Binding-site contacts:
Ligand atom O7 contacts residue ASN193 of chain 1.B at 3.2 Å.
Ligand atom C1 contacts residue ASN193 of chain 1.B at 1.4 Å.
Ligand atom C4 contacts residue ASN193 of chain 1.B at 4.2 Å.
Ligand atom C8 contacts residue ASN193 of chain 1.B at 4.4 Å.
Ligand atom C5 contacts residue ASN192 of chain 1.B at 3.6 Å.
Ligand atom C1 contacts residue ASN192 of chain 1.B at 4.0 Å.
Ligand atom C3 contacts residue ASN193 of chain 1.B at 3.8 Å.
Ligand atom C7 contacts residue ASN193 of chain 1.B at 3.2 Å.
Ligand atom O5 contacts residue ASN193 of chain 1.B at 2.4 Å (h-bond).
Ligand atom C6 contacts residue ASN192 of chain 1.B at 3.2 Å.
Ligand atom N2 contacts residue ASN193 of chain 1.B at 2.9 Å (h-bond).
Ligand atom C2 contacts residue ASN193 of chain 1.B at 2.5 Å.
Ligand atom O6 contacts residue ASN192 of chain 1.B at 2.7 Å (h-bond).
Ligand atom O6 contacts residue ASN193 of chain 1.B at 4.1 Å.
Ligand atom C5 contacts residue ASN193 of chain 1.B at 3.7 Å.
Ligand atom O5 contacts residue ASN192 of chain 1.B at 2.9 Å (h-bond).

Sequence of chain 1.B:
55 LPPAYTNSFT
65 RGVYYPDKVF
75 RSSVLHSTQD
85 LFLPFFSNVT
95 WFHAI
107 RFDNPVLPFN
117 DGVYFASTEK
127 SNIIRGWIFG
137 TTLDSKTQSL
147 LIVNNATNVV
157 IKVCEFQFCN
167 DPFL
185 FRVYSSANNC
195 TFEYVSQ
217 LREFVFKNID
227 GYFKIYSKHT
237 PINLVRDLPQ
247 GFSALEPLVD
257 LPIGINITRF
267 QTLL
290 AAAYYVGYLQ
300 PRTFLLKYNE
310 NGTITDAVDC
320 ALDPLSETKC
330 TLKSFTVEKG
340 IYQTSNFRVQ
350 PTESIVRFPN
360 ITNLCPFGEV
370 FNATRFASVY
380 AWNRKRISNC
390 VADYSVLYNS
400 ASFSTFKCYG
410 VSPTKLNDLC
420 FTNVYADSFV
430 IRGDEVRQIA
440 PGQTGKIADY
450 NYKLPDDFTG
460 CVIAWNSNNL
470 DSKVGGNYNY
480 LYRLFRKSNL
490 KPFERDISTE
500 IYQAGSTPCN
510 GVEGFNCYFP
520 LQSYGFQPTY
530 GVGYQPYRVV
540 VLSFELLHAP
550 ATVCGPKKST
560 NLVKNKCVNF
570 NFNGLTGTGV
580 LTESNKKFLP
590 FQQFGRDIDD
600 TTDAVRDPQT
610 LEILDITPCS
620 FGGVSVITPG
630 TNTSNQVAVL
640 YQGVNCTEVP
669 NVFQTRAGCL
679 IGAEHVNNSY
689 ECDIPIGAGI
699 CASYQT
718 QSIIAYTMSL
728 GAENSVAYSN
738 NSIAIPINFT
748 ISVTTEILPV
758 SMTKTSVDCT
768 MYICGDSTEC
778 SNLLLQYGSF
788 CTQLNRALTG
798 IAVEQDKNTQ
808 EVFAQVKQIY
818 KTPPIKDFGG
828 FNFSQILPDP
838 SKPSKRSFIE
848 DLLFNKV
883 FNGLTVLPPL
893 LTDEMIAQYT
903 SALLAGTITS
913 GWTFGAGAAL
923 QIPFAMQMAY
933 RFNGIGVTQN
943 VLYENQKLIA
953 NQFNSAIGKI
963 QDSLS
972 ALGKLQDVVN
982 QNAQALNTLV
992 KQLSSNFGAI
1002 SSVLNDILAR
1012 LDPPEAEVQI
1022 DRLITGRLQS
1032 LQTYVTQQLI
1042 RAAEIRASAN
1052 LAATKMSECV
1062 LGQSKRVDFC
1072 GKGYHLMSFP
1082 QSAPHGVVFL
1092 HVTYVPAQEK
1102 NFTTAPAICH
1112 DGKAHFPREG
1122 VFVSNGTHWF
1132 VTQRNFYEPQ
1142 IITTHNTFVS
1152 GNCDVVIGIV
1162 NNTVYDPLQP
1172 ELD

The small molecule below binds the protein below.
Small molecule (SMILES): CC(=O)N[C@@H]1[C@@H](O)[C@H](O)[C@@H](CO)O[C@H]1O